Sequence of chain 1.C:
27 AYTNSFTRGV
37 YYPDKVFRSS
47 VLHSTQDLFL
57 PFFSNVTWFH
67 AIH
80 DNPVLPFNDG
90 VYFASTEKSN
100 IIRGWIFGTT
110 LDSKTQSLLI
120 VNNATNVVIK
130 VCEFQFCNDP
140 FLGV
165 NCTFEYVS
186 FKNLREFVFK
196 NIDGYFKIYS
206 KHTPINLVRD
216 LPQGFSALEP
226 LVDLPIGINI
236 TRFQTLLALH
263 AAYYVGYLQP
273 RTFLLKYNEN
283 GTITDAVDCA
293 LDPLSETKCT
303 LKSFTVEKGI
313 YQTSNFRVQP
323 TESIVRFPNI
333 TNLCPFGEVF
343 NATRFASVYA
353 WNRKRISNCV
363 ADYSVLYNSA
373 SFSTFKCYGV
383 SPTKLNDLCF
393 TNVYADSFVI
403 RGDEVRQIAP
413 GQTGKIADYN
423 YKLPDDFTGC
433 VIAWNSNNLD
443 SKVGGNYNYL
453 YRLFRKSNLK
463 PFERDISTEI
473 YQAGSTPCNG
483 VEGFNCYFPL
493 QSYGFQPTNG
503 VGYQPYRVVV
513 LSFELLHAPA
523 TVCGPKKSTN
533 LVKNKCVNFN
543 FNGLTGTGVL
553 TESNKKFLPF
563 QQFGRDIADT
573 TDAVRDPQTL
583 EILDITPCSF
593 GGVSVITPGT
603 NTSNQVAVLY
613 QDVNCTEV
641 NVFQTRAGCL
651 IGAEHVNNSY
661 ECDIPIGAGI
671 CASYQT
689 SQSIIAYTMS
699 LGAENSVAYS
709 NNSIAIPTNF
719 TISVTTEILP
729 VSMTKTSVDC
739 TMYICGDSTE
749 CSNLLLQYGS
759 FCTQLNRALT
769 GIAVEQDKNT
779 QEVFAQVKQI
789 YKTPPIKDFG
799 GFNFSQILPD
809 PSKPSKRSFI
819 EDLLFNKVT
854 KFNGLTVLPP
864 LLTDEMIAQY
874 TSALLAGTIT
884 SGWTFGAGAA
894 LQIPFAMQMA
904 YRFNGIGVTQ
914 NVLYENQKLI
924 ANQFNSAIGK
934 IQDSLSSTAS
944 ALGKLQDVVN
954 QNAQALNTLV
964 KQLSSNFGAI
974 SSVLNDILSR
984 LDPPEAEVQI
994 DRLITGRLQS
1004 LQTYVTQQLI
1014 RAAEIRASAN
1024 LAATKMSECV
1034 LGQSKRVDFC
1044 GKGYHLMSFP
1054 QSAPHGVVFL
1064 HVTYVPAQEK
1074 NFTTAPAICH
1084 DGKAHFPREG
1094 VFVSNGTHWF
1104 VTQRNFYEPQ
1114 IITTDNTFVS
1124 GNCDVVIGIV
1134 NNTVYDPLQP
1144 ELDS

A small-molecule ligand and the protein it binds are described below.
Small molecule (SMILES): CC(=O)N[C@@H]1[C@@H](O)[C@H](O)[C@@H](CO)O[C@H]1O

Binding-site contacts:
Ligand atom C3 contacts residue ASN331 of chain 1.C at 3.8 Å.
Ligand atom O5 contacts residue GLN580 of chain 1.C at 4.2 Å.
Ligand atom C1 contacts residue ASN331 of chain 1.C at 1.4 Å.
Ligand atom C5 contacts residue GLN580 of chain 1.C at 4.0 Å.
Ligand atom C6 contacts residue GLN580 of chain 1.C at 3.2 Å.
Ligand atom C4 contacts residue ASN331 of chain 1.C at 4.2 Å.
Ligand atom C7 contacts residue ASN331 of chain 1.C at 3.2 Å.
Ligand atom O7 contacts residue ASN331 of chain 1.C at 3.2 Å (h-bond).
Ligand atom O6 contacts residue THR581 of chain 1.C at 4.1 Å.
Ligand atom O5 contacts residue ASN331 of chain 1.C at 2.4 Å (h-bond).
Ligand atom N2 contacts residue ASN331 of chain 1.C at 2.9 Å (h-bond).
Ligand atom C5 contacts residue ASN331 of chain 1.C at 3.7 Å.
Ligand atom C8 contacts residue ASN331 of chain 1.C at 4.0 Å.
Ligand atom C2 contacts residue ASN331 of chain 1.C at 2.5 Å.
Ligand atom O6 contacts residue GLN580 of chain 1.C at 2.3 Å (h-bond).